Sequence of chain 2.A:
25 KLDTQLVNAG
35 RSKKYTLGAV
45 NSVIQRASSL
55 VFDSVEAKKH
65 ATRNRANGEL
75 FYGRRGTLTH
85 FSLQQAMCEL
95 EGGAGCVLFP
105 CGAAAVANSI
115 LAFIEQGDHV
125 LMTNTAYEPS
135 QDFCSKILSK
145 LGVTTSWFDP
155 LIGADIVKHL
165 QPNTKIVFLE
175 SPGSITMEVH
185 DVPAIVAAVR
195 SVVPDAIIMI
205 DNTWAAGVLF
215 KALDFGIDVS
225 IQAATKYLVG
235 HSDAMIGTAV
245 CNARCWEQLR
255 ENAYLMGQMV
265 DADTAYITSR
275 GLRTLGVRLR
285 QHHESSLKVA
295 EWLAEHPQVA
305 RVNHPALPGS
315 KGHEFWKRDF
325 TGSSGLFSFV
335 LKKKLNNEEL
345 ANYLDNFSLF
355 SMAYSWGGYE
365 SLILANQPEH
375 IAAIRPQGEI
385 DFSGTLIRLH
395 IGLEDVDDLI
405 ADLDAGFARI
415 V

Binding-site contacts:
Ligand atom C1 contacts residue ASP205 of chain 1.A at 3.6 Å.
Ligand atom N1 contacts residue ASP205 of chain 1.A at 2.7 Å (salt-bridge).
Ligand atom O2 contacts residue TYR76 of chain 2.A at 2.4 Å (h-bond).
Ligand atom O2 contacts residue LYS230 of chain 1.A at 3.2 Å (salt-bridge).
Ligand atom C3 contacts residue ASP205 of chain 1.A at 3.5 Å.
Ligand atom C8 contacts residue SER359 of chain 1.A at 3.3 Å.
Ligand atom C5 contacts residue ARG78 of chain 2.A at 3.6 Å.
Ligand atom O5 contacts residue TRP360 of chain 1.A at 3.4 Å (h-bond).
Ligand atom C7 contacts residue TYR131 of chain 1.A at 3.1 Å (hydrophobic).
Ligand atom O5 contacts residue ARG392 of chain 1.A at 2.8 Å (salt-bridge).
Ligand atom C8 contacts residue ARG392 of chain 1.A at 3.6 Å.
Ligand atom O2 contacts residue ARG78 of chain 2.A at 3.1 Å (salt-bridge).
Ligand atom O4 contacts residue ARG78 of chain 2.A at 2.9 Å (salt-bridge).
Ligand atom C10 contacts residue TYR358 of chain 1.A at 3.1 Å (hydrophobic).
Ligand atom N4 contacts residue TYR358 of chain 1.A at 2.7 Å.
Ligand atom O3 contacts residue GLY106 of chain 1.A at 3.2 Å (h-bond).
Ligand atom C9 contacts residue SER359 of chain 1.A at 2.9 Å.
Ligand atom O4 contacts residue ALA107 of chain 1.A at 3.0 Å (h-bond).
Ligand atom C12 contacts residue TYR358 of chain 1.A at 3.3 Å (hydrophobic).
Ligand atom C9 contacts residue TYR358 of chain 1.A at 3.3 Å (hydrophobic).
Ligand atom O4 contacts residue CYS105 of chain 1.A at 3.2 Å.
Ligand atom O1 contacts residue GLY106 of chain 1.A at 3.4 Å.
Ligand atom C7 contacts residue LYS230 of chain 1.A at 3.0 Å.
Ligand atom C5 contacts residue TYR131 of chain 1.A at 3.4 Å (hydrophobic).
Ligand atom O9 contacts residue TRP360 of chain 1.A at 3.0 Å (h-bond).
Ligand atom N2 contacts residue LYS230 of chain 1.A at 3.4 Å (salt-bridge).
Ligand atom C3 contacts residue TYR131 of chain 1.A at 3.5 Å (hydrophobic).
Ligand atom O3 contacts residue THR229 of chain 1.A at 2.6 Å (h-bond).
Ligand atom C1 contacts residue GLU174 of chain 1.A at 3.3 Å.
Ligand atom N2 contacts residue TYR131 of chain 1.A at 3.3 Å.
Ligand atom C4 contacts residue TYR131 of chain 1.A at 3.2 Å (hydrophobic).
Ligand atom C6 contacts residue TYR131 of chain 1.A at 3.4 Å (hydrophobic).
Ligand atom O7 contacts residue GLU132 of chain 1.A at 3.0 Å (salt-bridge).
Ligand atom O4 contacts residue GLY106 of chain 1.A at 3.2 Å (h-bond).
Ligand atom N3 contacts residue SER359 of chain 1.A at 3.2 Å (h-bond).
Ligand atom O1 contacts residue ALA227 of chain 1.A at 3.0 Å.
Ligand atom P1 contacts residue GLY106 of chain 1.A at 3.5 Å.
Ligand atom C11 contacts residue TYR358 of chain 1.A at 3.5 Å (hydrophobic).
Ligand atom N3 contacts residue TYR131 of chain 1.A at 3.5 Å (h-bond).
Ligand atom C9 contacts residue ARG392 of chain 1.A at 3.1 Å.

Sequence of chain 1.A:
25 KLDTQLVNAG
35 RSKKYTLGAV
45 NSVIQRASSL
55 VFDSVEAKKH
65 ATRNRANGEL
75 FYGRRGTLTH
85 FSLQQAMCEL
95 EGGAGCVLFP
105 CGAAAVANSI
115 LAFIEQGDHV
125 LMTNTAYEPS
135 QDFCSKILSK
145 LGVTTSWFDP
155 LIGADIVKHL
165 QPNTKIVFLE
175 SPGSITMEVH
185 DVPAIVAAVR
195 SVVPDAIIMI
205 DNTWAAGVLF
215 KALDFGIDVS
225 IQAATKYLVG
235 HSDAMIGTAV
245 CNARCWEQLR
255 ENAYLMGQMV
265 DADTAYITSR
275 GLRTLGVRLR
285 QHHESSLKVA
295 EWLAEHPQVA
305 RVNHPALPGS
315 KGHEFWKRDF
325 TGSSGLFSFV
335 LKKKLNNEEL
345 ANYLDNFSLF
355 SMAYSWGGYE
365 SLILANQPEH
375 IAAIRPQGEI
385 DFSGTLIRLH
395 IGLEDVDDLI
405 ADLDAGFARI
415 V

A small-molecule ligand and the protein it binds are described below.
Small molecule (SMILES): Cc1ncc(COP(=O)(O)O)c(CNNC(=O)CNC(=O)c2ccccc2[N+](=O)[O-])c1O